Sequence of chain 1.A:
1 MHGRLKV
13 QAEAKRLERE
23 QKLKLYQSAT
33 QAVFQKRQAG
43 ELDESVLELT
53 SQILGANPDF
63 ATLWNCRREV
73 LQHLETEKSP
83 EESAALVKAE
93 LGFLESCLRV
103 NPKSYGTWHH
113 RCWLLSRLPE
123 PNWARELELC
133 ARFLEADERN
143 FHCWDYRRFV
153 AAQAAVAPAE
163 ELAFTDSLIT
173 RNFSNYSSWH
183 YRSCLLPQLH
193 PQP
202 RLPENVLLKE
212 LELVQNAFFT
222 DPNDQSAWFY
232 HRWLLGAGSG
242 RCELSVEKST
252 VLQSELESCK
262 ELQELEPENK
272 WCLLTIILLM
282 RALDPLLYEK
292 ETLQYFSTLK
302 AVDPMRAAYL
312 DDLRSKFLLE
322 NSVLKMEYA

This small molecule binds to this protein.
Small molecule (SMILES): COc1cc(C(=O)O)c2c(c1C)OC(=O)c1c(C)cc(O)c(C=O)c1O2

Binding-site contacts:
Ligand atom CBG contacts residue PHE288 of chain 1.B at 3.9 Å (hydrophobic).
Ligand atom OAQ contacts residue GLY191 of chain 1.B at 3.9 Å.
Ligand atom CAC contacts residue TRP51 of chain 1.B at 3.6 Å (hydrophobic).
Ligand atom CAZ contacts residue TRP243 of chain 1.B at 4.2 Å (hydrophobic).
Ligand atom OAJ contacts residue MET1 of chain 1.A at 2.4 Å.
Ligand atom CBE contacts residue TRP243 of chain 1.B at 3.3 Å (hydrophobic).
Ligand atom OAQ contacts residue ARG143 of chain 1.B at 3.2 Å.
Ligand atom CAY contacts residue ARG143 of chain 1.B at 4.1 Å.
Ligand atom CBA contacts residue TRP243 of chain 1.B at 3.8 Å (hydrophobic).
Ligand atom CAL contacts residue ARG143 of chain 1.B at 4.3 Å.
Ligand atom CBB contacts residue MET1 of chain 1.A at 2.7 Å (hydrophobic).
Ligand atom OAE contacts residue MET1 of chain 1.A at 4.2 Å.
Ligand atom CBC contacts residue TRP243 of chain 1.B at 4.3 Å (hydrophobic).
Ligand atom CAA contacts residue HIS189 of chain 1.B at 4.0 Å.
Ligand atom CAA contacts residue ARG143 of chain 1.B at 3.8 Å.
Ligand atom CAL contacts residue TYR107 of chain 1.A at 4.1 Å (hydrophobic).
Ligand atom CAY contacts residue TRP243 of chain 1.B at 3.5 Å (hydrophobic).
Ligand atom CAD contacts residue ARG143 of chain 1.B at 4.2 Å.
Ligand atom CAZ contacts residue ARG143 of chain 1.B at 3.6 Å.
Ligand atom OAS contacts residue PHE288 of chain 1.B at 3.9 Å.
Ligand atom CAL contacts residue TRP243 of chain 1.B at 4.2 Å (hydrophobic).
Ligand atom OAR contacts residue PHE288 of chain 1.B at 4.2 Å.
Ligand atom CAW contacts residue TRP51 of chain 1.B at 4.2 Å (hydrophobic).
Ligand atom CAD contacts residue TRP243 of chain 1.B at 3.8 Å (hydrophobic).
Ligand atom OAQ contacts residue CYS195 of chain 1.B at 4.0 Å.
Ligand atom CAA contacts residue GLN192 of chain 1.B at 3.2 Å.
Ligand atom OAR contacts residue TRP243 of chain 1.B at 3.1 Å.
Ligand atom OAS contacts residue TRP243 of chain 1.B at 3.7 Å.
Ligand atom CAN contacts residue MET1 of chain 1.A at 1.5 Å (hydrophobic).
Ligand atom OAG contacts residue PHE288 of chain 1.B at 4.0 Å.
Ligand atom CBC contacts residue PHE288 of chain 1.B at 3.8 Å (hydrophobic).
Ligand atom CAA contacts residue GLY191 of chain 1.B at 3.5 Å.
Ligand atom CBF contacts residue MET1 of chain 1.A at 3.9 Å (hydrophobic).
Ligand atom CAA contacts residue TYR107 of chain 1.A at 4.1 Å (hydrophobic).
Ligand atom OAS contacts residue MET1 of chain 1.A at 4.1 Å.
Ligand atom CBF contacts residue PHE288 of chain 1.B at 4.0 Å (hydrophobic).
Ligand atom CAD contacts residue CYS195 of chain 1.B at 4.0 Å (hydrophobic).
Ligand atom CAX contacts residue MET1 of chain 1.A at 3.2 Å (hydrophobic).
Ligand atom OAE contacts residue TYR107 of chain 1.A at 3.6 Å.
Ligand atom CBD contacts residue TRP243 of chain 1.B at 3.2 Å (hydrophobic).

Sequence of chain 1.B:
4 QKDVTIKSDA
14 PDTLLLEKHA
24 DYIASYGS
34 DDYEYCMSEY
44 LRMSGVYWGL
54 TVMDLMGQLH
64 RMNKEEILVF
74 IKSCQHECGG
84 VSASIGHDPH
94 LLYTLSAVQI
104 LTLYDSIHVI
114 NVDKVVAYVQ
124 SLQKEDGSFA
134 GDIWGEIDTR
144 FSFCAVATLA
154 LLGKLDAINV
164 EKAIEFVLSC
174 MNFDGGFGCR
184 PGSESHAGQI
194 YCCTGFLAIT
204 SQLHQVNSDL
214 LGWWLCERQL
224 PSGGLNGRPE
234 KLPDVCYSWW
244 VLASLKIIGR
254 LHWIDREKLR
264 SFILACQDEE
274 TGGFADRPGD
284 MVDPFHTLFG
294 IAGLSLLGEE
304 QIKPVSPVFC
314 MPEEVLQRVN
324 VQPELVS